This protein binds this small molecule.
Small molecule (SMILES): CC(=O)N[C@H]1[C@H](O[C@H]2[C@H](O)[C@@H](NC(C)=O)CO[C@@H]2CO)O[C@H](CO)[C@@H](O[C@H]2O[C@H](CO)[C@@H](O)[C@H](O)[C@@H]2O)[C@@H]1O

Sequence of chain 1.B:
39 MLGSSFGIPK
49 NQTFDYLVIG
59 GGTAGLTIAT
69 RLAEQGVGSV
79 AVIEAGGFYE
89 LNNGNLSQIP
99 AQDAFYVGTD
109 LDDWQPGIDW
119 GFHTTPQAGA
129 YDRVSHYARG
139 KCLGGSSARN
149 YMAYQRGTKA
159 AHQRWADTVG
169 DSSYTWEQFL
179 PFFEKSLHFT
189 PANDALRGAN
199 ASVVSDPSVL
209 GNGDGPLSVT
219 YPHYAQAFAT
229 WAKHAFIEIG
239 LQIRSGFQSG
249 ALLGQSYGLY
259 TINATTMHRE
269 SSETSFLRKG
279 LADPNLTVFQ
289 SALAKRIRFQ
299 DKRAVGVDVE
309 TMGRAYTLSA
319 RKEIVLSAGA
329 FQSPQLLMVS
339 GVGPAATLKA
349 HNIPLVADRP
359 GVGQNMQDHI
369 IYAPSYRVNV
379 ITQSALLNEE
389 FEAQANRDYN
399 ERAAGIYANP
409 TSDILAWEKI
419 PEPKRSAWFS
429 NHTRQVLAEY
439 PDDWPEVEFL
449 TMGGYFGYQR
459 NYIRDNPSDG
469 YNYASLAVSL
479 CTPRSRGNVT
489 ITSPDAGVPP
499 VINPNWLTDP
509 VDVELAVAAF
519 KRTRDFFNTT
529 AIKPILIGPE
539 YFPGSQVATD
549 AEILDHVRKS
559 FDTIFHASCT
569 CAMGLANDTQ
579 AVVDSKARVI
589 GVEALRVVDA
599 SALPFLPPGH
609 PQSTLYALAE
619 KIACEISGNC

Binding-site contacts:
Ligand atom C6 contacts residue ASN283 of chain 1.B at 4.3 Å.
Ligand atom C8 contacts residue ASN398 of chain 1.C at 3.7 Å.
Ligand atom O5 contacts residue ASN283 of chain 1.B at 3.7 Å.
Ligand atom O7 contacts residue ASN93 of chain 1.C at 3.7 Å.
Ligand atom C5 contacts residue SER42 of chain 1.B at 4.2 Å.
Ligand atom C2 contacts residue SER42 of chain 1.B at 3.7 Å.
Ligand atom C8 contacts residue TYR405 of chain 1.C at 4.2 Å (hydrophobic).
Ligand atom C8 contacts residue ASN394 of chain 1.C at 3.4 Å.
Ligand atom C8 contacts residue TYR397 of chain 1.C at 4.2 Å (hydrophobic).
Ligand atom C3 contacts residue ASN394 of chain 1.C at 3.8 Å.
Ligand atom C7 contacts residue ILE97 of chain 1.C at 4.0 Å (hydrophobic).
Ligand atom C1 contacts residue SER42 of chain 1.B at 3.6 Å.
Ligand atom N2 contacts residue ASN394 of chain 1.C at 3.5 Å (h-bond).
Ligand atom N2 contacts residue ILE97 of chain 1.C at 4.0 Å.
Ligand atom O6 contacts residue PRO282 of chain 1.B at 3.8 Å.
Ligand atom O5 contacts residue ASN93 of chain 1.C at 2.3 Å (h-bond).
Ligand atom C2 contacts residue ASN93 of chain 1.C at 2.5 Å.
Ligand atom O4 contacts residue PRO282 of chain 1.B at 4.2 Å.
Ligand atom C5 contacts residue ASN93 of chain 1.C at 3.7 Å.
Ligand atom C1 contacts residue ASN93 of chain 1.C at 1.4 Å.
Ligand atom N2 contacts residue ASN93 of chain 1.C at 3.0 Å (h-bond).
Ligand atom C3 contacts residue ASN93 of chain 1.C at 3.8 Å.
Ligand atom C7 contacts residue ASN398 of chain 1.C at 3.7 Å.
Ligand atom C4 contacts residue ASN93 of chain 1.C at 4.2 Å.
Ligand atom O6 contacts residue SER42 of chain 1.B at 3.4 Å (h-bond).
Ligand atom C2 contacts residue ASN394 of chain 1.C at 4.2 Å.
Ligand atom C6 contacts residue PRO282 of chain 1.B at 4.1 Å (hydrophobic).
Ligand atom C7 contacts residue SER42 of chain 1.B at 4.4 Å.
Ligand atom O5 contacts residue PRO282 of chain 1.B at 4.3 Å.
Ligand atom C5 contacts residue ASN283 of chain 1.B at 4.1 Å.
Ligand atom O7 contacts residue MET39 of chain 1.B at 4.3 Å.
Ligand atom O3 contacts residue ASN394 of chain 1.C at 2.9 Å (h-bond).
Ligand atom O7 contacts residue ASN398 of chain 1.C at 3.1 Å (h-bond).
Ligand atom C8 contacts residue ILE97 of chain 1.C at 3.8 Å (hydrophobic).
Ligand atom O7 contacts residue ASN394 of chain 1.C at 4.0 Å.
Ligand atom C6 contacts residue SER42 of chain 1.B at 3.1 Å.
Ligand atom O5 contacts residue SER42 of chain 1.B at 3.8 Å.
Ligand atom O7 contacts residue SER42 of chain 1.B at 3.7 Å.
Ligand atom C7 contacts residue ASN394 of chain 1.C at 3.5 Å.
Ligand atom C7 contacts residue ASN93 of chain 1.C at 3.6 Å.

Sequence of chain 1.C:
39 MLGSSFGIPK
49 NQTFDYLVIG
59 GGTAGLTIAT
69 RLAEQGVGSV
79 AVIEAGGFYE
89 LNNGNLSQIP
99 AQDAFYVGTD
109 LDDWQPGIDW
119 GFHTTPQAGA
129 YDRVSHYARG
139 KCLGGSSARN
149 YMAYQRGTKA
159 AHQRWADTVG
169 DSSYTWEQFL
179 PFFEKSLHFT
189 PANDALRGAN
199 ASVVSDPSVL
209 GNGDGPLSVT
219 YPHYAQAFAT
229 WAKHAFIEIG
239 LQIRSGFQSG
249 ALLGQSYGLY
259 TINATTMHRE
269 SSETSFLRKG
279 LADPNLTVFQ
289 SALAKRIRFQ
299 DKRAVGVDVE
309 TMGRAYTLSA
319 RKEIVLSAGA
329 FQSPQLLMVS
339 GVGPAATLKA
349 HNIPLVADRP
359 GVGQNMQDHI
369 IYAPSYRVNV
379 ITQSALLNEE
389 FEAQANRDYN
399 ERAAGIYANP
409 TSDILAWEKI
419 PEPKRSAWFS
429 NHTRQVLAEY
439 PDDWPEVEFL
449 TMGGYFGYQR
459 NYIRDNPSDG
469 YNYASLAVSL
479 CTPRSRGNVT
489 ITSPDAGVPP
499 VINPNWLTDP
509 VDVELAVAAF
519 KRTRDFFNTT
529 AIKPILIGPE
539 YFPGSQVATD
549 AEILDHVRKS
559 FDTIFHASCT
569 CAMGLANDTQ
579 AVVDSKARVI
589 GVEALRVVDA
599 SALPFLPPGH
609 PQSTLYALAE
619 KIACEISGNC